The protein below binds the small molecule below.
Small molecule (SMILES): CN(C)CCNC(=O)c1ccc(F)cc1

Binding-site contacts:
Ligand atom C3 contacts residue GLU214 of chain 1.B at 3.4 Å.
Ligand atom C8 contacts residue GLU214 of chain 1.B at 3.7 Å.
Ligand atom C9 contacts residue LYS129 of chain 1.B at 4.2 Å.
Ligand atom C9 contacts residue GLY213 of chain 1.B at 4.0 Å.
Ligand atom C7 contacts residue GLY213 of chain 1.B at 3.7 Å.
Ligand atom C8 contacts residue PHE124 of chain 1.B at 4.2 Å (hydrophobic).
Ligand atom N1 contacts residue ASN210 of chain 1.B at 4.2 Å.
Ligand atom F contacts residue GLU214 of chain 1.B at 4.2 Å.
Ligand atom C7 contacts residue LYS129 of chain 1.B at 3.6 Å.
Ligand atom F contacts residue PHE124 of chain 1.B at 3.9 Å.
Ligand atom F contacts residue GLY213 of chain 1.B at 3.5 Å.
Ligand atom N contacts residue ILE204 of chain 1.B at 4.2 Å.
Ligand atom F contacts residue GLN126 of chain 1.B at 4.0 Å.
Ligand atom C4 contacts residue ASN210 of chain 1.B at 3.9 Å.
Ligand atom F contacts residue VAL125 of chain 1.B at 3.4 Å.
Ligand atom C contacts residue ILE204 of chain 1.B at 3.2 Å (hydrophobic).
Ligand atom N1 contacts residue PHE205 of chain 1.B at 3.7 Å.
Ligand atom C3 contacts residue PHE205 of chain 1.B at 3.3 Å (hydrophobic).
Ligand atom C6 contacts residue LYS129 of chain 1.B at 3.2 Å.
Ligand atom C9 contacts residue ILE133 of chain 1.B at 3.6 Å (hydrophobic).
Ligand atom F contacts residue PHE217 of chain 1.B at 3.9 Å.
Ligand atom C3 contacts residue THR170 of chain 1.B at 4.0 Å.
Ligand atom C8 contacts residue GLY213 of chain 1.B at 3.5 Å.
Ligand atom C6 contacts residue GLU214 of chain 1.B at 4.0 Å.
Ligand atom C5 contacts residue ASN210 of chain 1.B at 3.9 Å.
Ligand atom C5 contacts residue GLU214 of chain 1.B at 3.8 Å.
Ligand atom O contacts residue ASN210 of chain 1.B at 3.5 Å.
Ligand atom C9 contacts residue GLU214 of chain 1.B at 3.7 Å.
Ligand atom C10 contacts residue LYS129 of chain 1.B at 4.1 Å.
Ligand atom C10 contacts residue ILE133 of chain 1.B at 3.5 Å (hydrophobic).
Ligand atom N1 contacts residue GLU214 of chain 1.B at 2.6 Å (salt-bridge).
Ligand atom O contacts residue LYS129 of chain 1.B at 3.8 Å.
Ligand atom C2 contacts residue GLU214 of chain 1.B at 3.9 Å.
Ligand atom C7 contacts residue PHE124 of chain 1.B at 3.6 Å (hydrophobic).
Ligand atom C9 contacts residue PHE217 of chain 1.B at 3.9 Å (hydrophobic).
Ligand atom F contacts residue ILE130 of chain 1.B at 4.1 Å.
Ligand atom C7 contacts residue GLU214 of chain 1.B at 3.8 Å.
Ligand atom C4 contacts residue GLU214 of chain 1.B at 3.6 Å.
Ligand atom C6 contacts residue ASN210 of chain 1.B at 3.6 Å.
Ligand atom C10 contacts residue GLU214 of chain 1.B at 3.4 Å.

Sequence of chain 1.B:
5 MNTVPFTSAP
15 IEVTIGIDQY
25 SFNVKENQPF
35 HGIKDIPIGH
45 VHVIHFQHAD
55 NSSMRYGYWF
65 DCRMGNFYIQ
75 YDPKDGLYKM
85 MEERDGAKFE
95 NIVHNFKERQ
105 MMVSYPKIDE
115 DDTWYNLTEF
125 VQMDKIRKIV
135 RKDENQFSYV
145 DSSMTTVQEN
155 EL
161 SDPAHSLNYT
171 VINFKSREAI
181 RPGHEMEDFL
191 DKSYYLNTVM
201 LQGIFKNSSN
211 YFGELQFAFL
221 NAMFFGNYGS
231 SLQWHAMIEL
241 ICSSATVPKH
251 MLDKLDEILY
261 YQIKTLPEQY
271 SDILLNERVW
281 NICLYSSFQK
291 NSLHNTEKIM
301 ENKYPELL